Sequence of chain 1.A:
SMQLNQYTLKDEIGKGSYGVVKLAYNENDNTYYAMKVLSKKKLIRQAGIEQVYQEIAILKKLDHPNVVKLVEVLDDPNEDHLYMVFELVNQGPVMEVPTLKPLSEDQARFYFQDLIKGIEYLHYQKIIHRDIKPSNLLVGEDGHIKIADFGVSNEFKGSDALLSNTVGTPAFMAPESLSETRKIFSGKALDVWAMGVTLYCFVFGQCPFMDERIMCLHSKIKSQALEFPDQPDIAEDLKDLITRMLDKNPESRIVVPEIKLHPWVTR

A small-molecule ligand and the protein it binds are described below.
Small molecule (SMILES): O=C(O)c1ccc(-c2c[nH]c3ncc(-c4ccccc4)cc23)cc1C1CCCC1

Binding-site contacts:
Ligand atom N1 contacts residue GLU110 of chain 1.A at 3.0 Å (salt-bridge).
Ligand atom C14 contacts residue ALA34 of chain 1.A at 3.8 Å (hydrophobic).
Ligand atom C3 contacts residue LYS15 of chain 1.A at 3.6 Å.
Ligand atom C16 contacts residue VAL112 of chain 1.A at 3.8 Å (hydrophobic).
Ligand atom C11 contacts residue LEU161 of chain 1.A at 3.8 Å (hydrophobic).
Ligand atom O1 contacts residue LYS36 of chain 1.A at 2.8 Å (salt-bridge).
Ligand atom C19 contacts residue LEU111 of chain 1.A at 3.8 Å (hydrophobic).
Ligand atom C13 contacts residue LYS36 of chain 1.A at 3.6 Å.
Ligand atom C25 contacts residue PRO116 of chain 1.A at 3.8 Å (hydrophobic).
Ligand atom O1 contacts residue GLU78 of chain 1.A at 3.8 Å.
Ligand atom C15 contacts residue PHE109 of chain 1.A at 3.6 Å (hydrophobic).
Ligand atom C25 contacts residue ILE13 of chain 1.A at 3.2 Å (hydrophobic).
Ligand atom C3 contacts residue GLY16 of chain 1.A at 3.3 Å.
Ligand atom C12 contacts residue PHE109 of chain 1.A at 3.7 Å (hydrophobic).
Ligand atom C16 contacts residue ALA34 of chain 1.A at 3.4 Å (hydrophobic).
Ligand atom C13 contacts residue ASP172 of chain 1.A at 3.8 Å.
Ligand atom C2 contacts residue ASN159 of chain 1.A at 3.7 Å.
Ligand atom C18 contacts residue LEU161 of chain 1.A at 3.9 Å (hydrophobic).
Ligand atom C16 contacts residue LEU161 of chain 1.A at 3.6 Å (hydrophobic).
Ligand atom O2 contacts residue LYS36 of chain 1.A at 3.6 Å.
Ligand atom C19 contacts residue VAL112 of chain 1.A at 3.2 Å (hydrophobic).
Ligand atom C2 contacts residue ASP172 of chain 1.A at 3.9 Å.
Ligand atom O2 contacts residue ASP172 of chain 1.A at 3.8 Å.
Ligand atom C10 contacts residue VAL21 of chain 1.A at 3.8 Å (hydrophobic).
Ligand atom C8 contacts residue VAL21 of chain 1.A at 3.7 Å (hydrophobic).
Ligand atom C23 contacts residue PRO116 of chain 1.A at 3.6 Å (hydrophobic).
Ligand atom C6 contacts residue VAL21 of chain 1.A at 3.8 Å (hydrophobic).
Ligand atom O2 contacts residue GLY16 of chain 1.A at 3.5 Å.
Ligand atom C22 contacts residue ILE13 of chain 1.A at 3.9 Å (hydrophobic).
Ligand atom N2 contacts residue ALA34 of chain 1.A at 3.8 Å.
Ligand atom N2 contacts residue LEU111 of chain 1.A at 3.7 Å.
Ligand atom N2 contacts residue VAL112 of chain 1.A at 2.9 Å (h-bond).
Ligand atom C24 contacts residue GLY115 of chain 1.A at 3.8 Å.
Ligand atom N1 contacts residue ALA34 of chain 1.A at 3.4 Å.
Ligand atom C23 contacts residue ILE13 of chain 1.A at 3.2 Å (hydrophobic).
Ligand atom C17 contacts residue LEU161 of chain 1.A at 3.5 Å (hydrophobic).
Ligand atom C10 contacts residue PHE109 of chain 1.A at 3.8 Å (hydrophobic).
Ligand atom C15 contacts residue ALA34 of chain 1.A at 3.8 Å (hydrophobic).
Ligand atom C14 contacts residue LEU161 of chain 1.A at 3.4 Å (hydrophobic).
Ligand atom O1 contacts residue ASP172 of chain 1.A at 3.4 Å (salt-bridge).